Sequence of chain 1.B:
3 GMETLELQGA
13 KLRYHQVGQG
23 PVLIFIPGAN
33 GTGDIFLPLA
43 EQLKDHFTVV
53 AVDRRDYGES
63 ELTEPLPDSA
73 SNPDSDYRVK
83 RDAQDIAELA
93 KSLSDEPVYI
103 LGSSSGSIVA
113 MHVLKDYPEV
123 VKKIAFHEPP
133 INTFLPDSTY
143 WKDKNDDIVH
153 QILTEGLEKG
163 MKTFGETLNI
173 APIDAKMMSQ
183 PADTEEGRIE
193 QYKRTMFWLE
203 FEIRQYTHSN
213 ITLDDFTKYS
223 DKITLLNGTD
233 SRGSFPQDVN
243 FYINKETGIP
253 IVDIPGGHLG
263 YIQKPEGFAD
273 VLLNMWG

Binding-site contacts:
Ligand atom C16 contacts residue HIS260 of chain 1.A at 3.2 Å.
Ligand atom C15 contacts residue SER106 of chain 1.B at 3.7 Å.
Ligand atom C18 contacts residue LEU170 of chain 1.A at 3.8 Å (hydrophobic).
Ligand atom O2 contacts residue SER106 of chain 1.B at 2.3 Å (h-bond).
Ligand atom C4 contacts residue LEU159 of chain 1.A at 3.6 Å (hydrophobic).
Ligand atom C17 contacts residue HIS260 of chain 1.A at 3.8 Å.
Ligand atom C14 contacts residue PHE166 of chain 1.A at 3.3 Å (hydrophobic).
Ligand atom C9 contacts residue MET163 of chain 1.A at 3.8 Å (hydrophobic).
Ligand atom O4 contacts residue LEU170 of chain 1.A at 3.2 Å.
Ligand atom C17 contacts residue SER106 of chain 1.B at 3.2 Å.
Ligand atom C1 contacts residue GLU160 of chain 1.A at 3.4 Å.
Ligand atom C13 contacts residue PHE166 of chain 1.A at 3.2 Å (hydrophobic).
Ligand atom C19 contacts residue MET180 of chain 1.A at 3.6 Å (hydrophobic).
Ligand atom N2 contacts residue HIS260 of chain 1.A at 3.7 Å.
Ligand atom N3 contacts residue SER106 of chain 1.B at 2.6 Å (h-bond).
Ligand atom C13 contacts residue TRP200 of chain 1.A at 3.5 Å (hydrophobic).
Ligand atom O2 contacts residue ALA31 of chain 1.B at 3.2 Å (h-bond).
Ligand atom C18 contacts residue PHE166 of chain 1.A at 3.4 Å (hydrophobic).
Ligand atom C10 contacts residue MET180 of chain 1.A at 3.2 Å (hydrophobic).
Ligand atom C4 contacts residue TYR194 of chain 1.A at 3.6 Å (hydrophobic).
Ligand atom N2 contacts residue SER106 of chain 1.B at 2.3 Å (h-bond).
Ligand atom O2 contacts residue HIS260 of chain 1.A at 3.6 Å.
Ligand atom O4 contacts residue PRO132 of chain 1.B at 3.4 Å.
Ligand atom C20 contacts residue MET180 of chain 1.A at 3.4 Å (hydrophobic).
Ligand atom C15 contacts residue ALA31 of chain 1.B at 3.5 Å (hydrophobic).
Ligand atom C6 contacts residue THR197 of chain 1.A at 3.4 Å.
Ligand atom O3 contacts residue HIS260 of chain 1.A at 3.0 Å (h-bond).
Ligand atom O4 contacts residue PHE166 of chain 1.A at 3.4 Å.
Ligand atom C20 contacts residue ALA31 of chain 1.B at 3.8 Å (hydrophobic).
Ligand atom C19 contacts residue ALA31 of chain 1.B at 3.5 Å (hydrophobic).
Ligand atom C18 contacts residue PRO132 of chain 1.B at 3.4 Å (hydrophobic).
Ligand atom C14 contacts residue TRP200 of chain 1.A at 3.3 Å (hydrophobic).
Ligand atom O3 contacts residue SER106 of chain 1.B at 3.4 Å (h-bond).
Ligand atom C1 contacts residue THR156 of chain 1.A at 3.3 Å.
Ligand atom C16 contacts residue SER106 of chain 1.B at 1.4 Å.
Ligand atom C9 contacts residue THR197 of chain 1.A at 3.5 Å.
Ligand atom C6 contacts residue GLN193 of chain 1.A at 3.6 Å.
Ligand atom N1 contacts residue MET163 of chain 1.A at 3.4 Å.
Ligand atom C5 contacts residue GLN193 of chain 1.A at 3.5 Å.
Ligand atom C10 contacts residue MET163 of chain 1.A at 3.8 Å (hydrophobic).

The protein below binds the small molecule below.
Small molecule (SMILES): C#CCCCCCCCCC(=O)Nc1ccc(N(C=O)NC(=O)OC)cc1

Sequence of chain 1.A:
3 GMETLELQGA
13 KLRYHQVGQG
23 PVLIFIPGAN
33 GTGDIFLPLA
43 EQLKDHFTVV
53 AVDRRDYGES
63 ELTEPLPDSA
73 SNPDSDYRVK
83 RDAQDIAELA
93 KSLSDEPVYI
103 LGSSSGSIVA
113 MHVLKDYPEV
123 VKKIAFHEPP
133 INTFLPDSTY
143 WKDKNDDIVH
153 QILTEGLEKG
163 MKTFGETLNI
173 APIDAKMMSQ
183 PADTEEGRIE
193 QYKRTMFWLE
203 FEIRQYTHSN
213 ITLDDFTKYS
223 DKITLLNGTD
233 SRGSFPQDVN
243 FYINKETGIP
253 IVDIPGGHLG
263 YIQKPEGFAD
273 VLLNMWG